Sequence of chain 1.E:
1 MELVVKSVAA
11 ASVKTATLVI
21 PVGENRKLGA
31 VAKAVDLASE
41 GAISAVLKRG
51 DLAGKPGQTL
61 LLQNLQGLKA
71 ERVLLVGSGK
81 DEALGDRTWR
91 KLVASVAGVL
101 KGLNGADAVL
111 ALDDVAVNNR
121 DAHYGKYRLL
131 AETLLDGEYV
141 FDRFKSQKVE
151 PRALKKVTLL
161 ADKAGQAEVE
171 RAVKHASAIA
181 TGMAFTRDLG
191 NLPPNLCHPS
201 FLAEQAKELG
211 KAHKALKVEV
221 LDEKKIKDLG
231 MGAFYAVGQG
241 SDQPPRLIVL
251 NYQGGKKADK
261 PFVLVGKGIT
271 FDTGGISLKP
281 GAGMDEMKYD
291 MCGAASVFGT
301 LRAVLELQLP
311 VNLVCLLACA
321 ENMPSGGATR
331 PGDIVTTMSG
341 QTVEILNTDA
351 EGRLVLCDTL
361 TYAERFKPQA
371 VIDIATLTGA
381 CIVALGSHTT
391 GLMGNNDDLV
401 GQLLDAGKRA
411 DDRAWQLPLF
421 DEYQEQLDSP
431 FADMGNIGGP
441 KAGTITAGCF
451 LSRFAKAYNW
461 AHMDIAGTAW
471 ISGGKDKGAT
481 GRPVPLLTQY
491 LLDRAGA

Binding-site contacts:
Ligand atom O2 contacts residue LYS267 of chain 1.E at 3.2 Å (salt-bridge).
Ligand atom O1 contacts residue THR378 of chain 1.E at 3.7 Å.
Ligand atom C3 contacts residue MN1 of chain 1.BA at 3.0 Å.
Ligand atom O3 contacts residue ASP349 of chain 1.E at 2.9 Å (salt-bridge).
Ligand atom N1 contacts residue ASP349 of chain 1.E at 3.7 Å.
Ligand atom C3 contacts residue ASP349 of chain 1.E at 3.2 Å.
Ligand atom O2 contacts residue ZN1 of chain 1.AA at 2.1 Å.
Ligand atom N2 contacts residue ASP272 of chain 1.E at 3.5 Å (salt-bridge).
Ligand atom O2 contacts residue ASP272 of chain 1.E at 2.9 Å (salt-bridge).
Ligand atom C2 contacts residue LEU377 of chain 1.E at 3.2 Å (hydrophobic).
Ligand atom C12 contacts residue ALA466 of chain 1.E at 3.7 Å (hydrophobic).
Ligand atom O3 contacts residue LYS279 of chain 1.E at 2.9 Å (salt-bridge).
Ligand atom C9 contacts residue MET287 of chain 1.E at 3.7 Å (hydrophobic).
Ligand atom N2 contacts residue ZN1 of chain 1.AA at 2.4 Å.
Ligand atom O2 contacts residue MN1 of chain 1.BA at 2.2 Å.
Ligand atom N2 contacts residue THR376 of chain 1.E at 3.1 Å (h-bond).
Ligand atom O3 contacts residue ASP272 of chain 1.E at 3.8 Å.
Ligand atom C1 contacts residue MN1 of chain 1.BA at 3.8 Å.
Ligand atom C2 contacts residue BCT1 of chain 1.DA at 3.3 Å.
Ligand atom O2 contacts residue BCT1 of chain 1.DA at 2.5 Å (h-bond).
Ligand atom C2 contacts residue ZN1 of chain 1.AA at 3.1 Å.
Ligand atom C1 contacts residue ASP272 of chain 1.E at 3.7 Å.
Ligand atom C1 contacts residue ZN1 of chain 1.AA at 3.2 Å.
Ligand atom C16 contacts residue ILE437 of chain 1.E at 3.7 Å (hydrophobic).
Ligand atom C15 contacts residue ASN347 of chain 1.E at 3.8 Å.
Ligand atom O2 contacts residue ASP349 of chain 1.E at 3.3 Å (salt-bridge).
Ligand atom O3 contacts residue MN1 of chain 1.BA at 2.5 Å.
Ligand atom C6 contacts residue LEU377 of chain 1.E at 3.5 Å (hydrophobic).
Ligand atom C11 contacts residue TRP470 of chain 1.E at 3.3 Å (hydrophobic).
Ligand atom N1 contacts residue LEU377 of chain 1.E at 3.4 Å (h-bond).
Ligand atom O2 contacts residue GLU351 of chain 1.E at 3.1 Å (salt-bridge).
Ligand atom C13 contacts residue BCT1 of chain 1.DA at 3.6 Å.
Ligand atom N1 contacts residue BCT1 of chain 1.DA at 3.2 Å (h-bond).
Ligand atom N2 contacts residue ASP290 of chain 1.E at 2.8 Å (salt-bridge).
Ligand atom C10 contacts residue MET287 of chain 1.E at 3.7 Å (hydrophobic).
Ligand atom C3 contacts residue BCT1 of chain 1.DA at 3.6 Å.
Ligand atom C6 contacts residue THR376 of chain 1.E at 3.6 Å.
Ligand atom C2 contacts residue MN1 of chain 1.BA at 3.1 Å.
Ligand atom O1 contacts residue GLY379 of chain 1.E at 2.9 Å (h-bond).
Ligand atom N2 contacts residue LYS267 of chain 1.E at 3.4 Å (salt-bridge).

The protein below binds the small molecule below.
Small molecule (SMILES): CC(C)C[C@H](NC(=O)[C@@H](O)[C@H](N)Cc1ccccc1)C(=O)O